Binding-site contacts:
Ligand atom C7 contacts residue TRP373 of chain 1.C at 4.1 Å (hydrophobic).
Ligand atom C13 contacts residue TYR334 of chain 1.C at 3.6 Å (hydrophobic).
Ligand atom CL4 contacts residue ALA513 of chain 1.C at 4.0 Å.
Ligand atom C10 contacts residue MET508 of chain 1.C at 3.5 Å (hydrophobic).
Ligand atom CL4 contacts residue LEU517 of chain 1.C at 3.9 Å.
Ligand atom C14 contacts residue SER516 of chain 1.C at 3.0 Å.
Ligand atom C11 contacts residue TRP373 of chain 1.C at 3.8 Å (hydrophobic).
Ligand atom C4 contacts residue ALA513 of chain 1.C at 3.8 Å (hydrophobic).
Ligand atom O1 contacts residue TYR371 of chain 1.C at 3.0 Å (h-bond).
Ligand atom C6 contacts residue ALA513 of chain 1.C at 4.0 Å (hydrophobic).
Ligand atom C1 contacts residue TYR341 of chain 1.C at 4.0 Å (hydrophobic).
Ligand atom C5 contacts residue ALA513 of chain 1.C at 3.7 Å (hydrophobic).
Ligand atom C12 contacts residue TRP373 of chain 1.C at 3.5 Å (hydrophobic).
Ligand atom CL2 contacts residue VAL509 of chain 1.C at 3.8 Å.
Ligand atom CL4 contacts residue VAL335 of chain 1.C at 3.9 Å.
Ligand atom C5 contacts residue VAL335 of chain 1.C at 3.9 Å (hydrophobic).
Ligand atom C14 contacts residue TYR371 of chain 1.C at 3.4 Å (hydrophobic).
Ligand atom C13 contacts residue TYR371 of chain 1.C at 3.1 Å (hydrophobic).
Ligand atom C7 contacts residue TYR371 of chain 1.C at 3.9 Å (hydrophobic).
Ligand atom O1 contacts residue SER516 of chain 1.C at 2.9 Å (h-bond).
Ligand atom C11 contacts residue LEU370 of chain 1.C at 3.8 Å (hydrophobic).
Ligand atom C9 contacts residue GLY512 of chain 1.C at 3.5 Å.
Ligand atom C2 contacts residue VAL335 of chain 1.C at 4.1 Å (hydrophobic).
Ligand atom C14 contacts residue TYR334 of chain 1.C at 3.9 Å (hydrophobic).
Ligand atom C11 contacts residue GLY512 of chain 1.C at 3.5 Å.
Ligand atom C9 contacts residue ALA513 of chain 1.C at 3.5 Å (hydrophobic).
Ligand atom C6 contacts residue TYR341 of chain 1.C at 4.0 Å (hydrophobic).
Ligand atom N1 contacts residue VAL335 of chain 1.C at 3.9 Å.
Ligand atom O2 contacts residue SER516 of chain 1.C at 2.5 Å (h-bond).
Ligand atom O2 contacts residue VAL335 of chain 1.C at 3.2 Å.
Ligand atom C10 contacts residue GLY512 of chain 1.C at 3.0 Å.
Ligand atom C12 contacts residue TYR371 of chain 1.C at 3.4 Å (hydrophobic).
Ligand atom C1 contacts residue SER339 of chain 1.C at 4.0 Å.
Ligand atom C1 contacts residue VAL509 of chain 1.C at 3.8 Å (hydrophobic).
Ligand atom C3 contacts residue VAL335 of chain 1.C at 3.6 Å (hydrophobic).
Ligand atom CL4 contacts residue SER516 of chain 1.C at 3.6 Å.
Ligand atom C4 contacts residue VAL335 of chain 1.C at 3.5 Å (hydrophobic).
Ligand atom C10 contacts residue ALA513 of chain 1.C at 3.6 Å (hydrophobic).
Ligand atom C13 contacts residue LEU338 of chain 1.C at 3.6 Å (hydrophobic).
Ligand atom C7 contacts residue LEU338 of chain 1.C at 3.9 Å (hydrophobic).

This protein binds this small molecule.
Small molecule (SMILES): O=C(O)Cc1ccccc1Nc1c(Cl)cccc1Cl

Sequence of chain 1.C:
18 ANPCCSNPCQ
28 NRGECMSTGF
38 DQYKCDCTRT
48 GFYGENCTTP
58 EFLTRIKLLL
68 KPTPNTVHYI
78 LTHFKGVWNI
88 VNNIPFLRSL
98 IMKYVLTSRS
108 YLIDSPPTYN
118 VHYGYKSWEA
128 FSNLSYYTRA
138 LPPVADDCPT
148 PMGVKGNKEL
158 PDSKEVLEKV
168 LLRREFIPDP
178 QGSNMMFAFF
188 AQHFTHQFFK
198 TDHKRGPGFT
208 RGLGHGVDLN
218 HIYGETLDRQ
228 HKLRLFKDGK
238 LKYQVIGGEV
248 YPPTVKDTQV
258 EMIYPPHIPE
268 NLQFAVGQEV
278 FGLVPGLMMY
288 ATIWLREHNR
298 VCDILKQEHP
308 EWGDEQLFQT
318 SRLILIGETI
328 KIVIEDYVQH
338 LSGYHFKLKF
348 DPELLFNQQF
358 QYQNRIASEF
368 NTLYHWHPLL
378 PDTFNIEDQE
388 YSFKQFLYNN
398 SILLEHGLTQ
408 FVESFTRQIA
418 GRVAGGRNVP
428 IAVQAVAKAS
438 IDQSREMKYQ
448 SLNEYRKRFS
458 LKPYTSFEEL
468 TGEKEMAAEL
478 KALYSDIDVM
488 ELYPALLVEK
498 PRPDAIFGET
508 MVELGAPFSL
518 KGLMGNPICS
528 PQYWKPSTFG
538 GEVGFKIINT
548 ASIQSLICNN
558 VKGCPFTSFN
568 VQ